Binding-site contacts:
Ligand atom C18 contacts residue LEU101 of chain 1.A at 3.5 Å (hydrophobic).
Ligand atom C3 contacts residue LEU150 of chain 1.A at 3.7 Å (hydrophobic).
Ligand atom N7 contacts residue LEU99 of chain 1.A at 3.1 Å (h-bond).
Ligand atom N25 contacts residue LYS46 of chain 1.A at 3.7 Å.
Ligand atom C12 contacts residue GLY100 of chain 1.A at 3.4 Å.
Ligand atom C1 contacts residue LEU99 of chain 1.A at 3.9 Å (hydrophobic).
Ligand atom N10 contacts residue GLY100 of chain 1.A at 3.6 Å (h-bond).
Ligand atom C5 contacts residue PHE96 of chain 1.A at 3.7 Å (hydrophobic).
Ligand atom C13 contacts residue LEU99 of chain 1.A at 3.8 Å (hydrophobic).
Ligand atom N7 contacts residue ALA44 of chain 1.A at 3.8 Å.
Ligand atom N7 contacts residue LEU98 of chain 1.A at 4.0 Å.
Ligand atom C15 contacts residue LEU99 of chain 1.A at 3.2 Å (hydrophobic).
Ligand atom C24 contacts residue PHE96 of chain 1.A at 3.6 Å (hydrophobic).
Ligand atom C13 contacts residue GLY100 of chain 1.A at 3.6 Å.
Ligand atom C8 contacts residue LEU99 of chain 1.A at 3.7 Å (hydrophobic).
Ligand atom N26 contacts residue LYS46 of chain 1.A at 3.3 Å (salt-bridge).
Ligand atom N10 contacts residue LEU22 of chain 1.A at 3.6 Å.
Ligand atom C6 contacts residue PHE96 of chain 1.A at 3.9 Å (hydrophobic).
Ligand atom C12 contacts residue LEU22 of chain 1.A at 3.8 Å (hydrophobic).
Ligand atom C24 contacts residue VAL179 of chain 1.A at 3.8 Å (hydrophobic).
Ligand atom C9 contacts residue LEU150 of chain 1.A at 3.4 Å (hydrophobic).
Ligand atom C12 contacts residue LEU99 of chain 1.A at 3.7 Å (hydrophobic).
Ligand atom N10 contacts residue LEU99 of chain 1.A at 3.0 Å (h-bond).
Ligand atom C23 contacts residue LEU101 of chain 1.A at 3.8 Å (hydrophobic).
Ligand atom N26 contacts residue ASP180 of chain 1.A at 3.5 Å (salt-bridge).
Ligand atom N25 contacts residue PHE96 of chain 1.A at 3.7 Å.
Ligand atom C8 contacts residue LEU150 of chain 1.A at 3.8 Å (hydrophobic).
Ligand atom C6 contacts residue ALA44 of chain 1.A at 3.7 Å (hydrophobic).
Ligand atom C6 contacts residue GLU97 of chain 1.A at 3.3 Å.
Ligand atom C15 contacts residue LEU22 of chain 1.A at 3.9 Å (hydrophobic).
Ligand atom C22 contacts residue SER154 of chain 1.A at 3.8 Å.
Ligand atom C5 contacts residue VAL80 of chain 1.A at 3.9 Å (hydrophobic).
Ligand atom C1 contacts residue LEU150 of chain 1.A at 3.7 Å (hydrophobic).
Ligand atom C1 contacts residue ALA44 of chain 1.A at 3.6 Å (hydrophobic).
Ligand atom C11 contacts residue VAL179 of chain 1.A at 3.8 Å (hydrophobic).
Ligand atom N7 contacts residue LEU150 of chain 1.A at 3.9 Å.
Ligand atom N25 contacts residue GLU61 of chain 1.A at 3.1 Å (salt-bridge).
Ligand atom N25 contacts residue ASP180 of chain 1.A at 3.3 Å (salt-bridge).
Ligand atom N2 contacts residue LEU150 of chain 1.A at 3.4 Å.
Ligand atom O14 contacts residue GLY100 of chain 1.A at 3.7 Å.

Sequence of chain 1.A:
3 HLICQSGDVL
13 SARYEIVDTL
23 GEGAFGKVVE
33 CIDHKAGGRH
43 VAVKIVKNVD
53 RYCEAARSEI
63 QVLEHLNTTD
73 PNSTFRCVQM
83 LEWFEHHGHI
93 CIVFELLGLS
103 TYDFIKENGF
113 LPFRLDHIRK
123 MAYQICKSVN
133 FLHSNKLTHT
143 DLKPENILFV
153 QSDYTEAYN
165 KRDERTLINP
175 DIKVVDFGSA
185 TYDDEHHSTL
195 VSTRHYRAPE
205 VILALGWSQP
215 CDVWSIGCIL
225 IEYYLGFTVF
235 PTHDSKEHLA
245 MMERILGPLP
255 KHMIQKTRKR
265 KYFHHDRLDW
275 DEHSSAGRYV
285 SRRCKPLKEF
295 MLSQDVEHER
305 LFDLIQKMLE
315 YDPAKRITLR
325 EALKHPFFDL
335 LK

A protein and the small-molecule ligand that binds it are described below.
Small molecule (SMILES): CC(C)(C)c1ccc(C(=O)Nc2c[n+]3cc(-c4cn[nH]c4)ccc3[nH]2)cn1